The small molecule below binds the protein below.
Small molecule (SMILES): Nc1nc2ncc([C@H](O)[C@H](O)CO)nc2c(=O)[nH]1

Sequence of chain 1.A:
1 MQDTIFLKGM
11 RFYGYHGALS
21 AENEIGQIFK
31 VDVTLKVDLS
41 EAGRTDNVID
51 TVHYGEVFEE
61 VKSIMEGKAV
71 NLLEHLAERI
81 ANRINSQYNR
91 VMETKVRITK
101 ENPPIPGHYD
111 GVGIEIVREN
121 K

Binding-site contacts:
Ligand atom C7 contacts residue HIS53 of chain 1.B at 3.5 Å.
Ligand atom N4 contacts residue HIS53 of chain 1.B at 3.5 Å.
Ligand atom O22 contacts residue PRO103 of chain 1.A at 3.1 Å.
Ligand atom C1 contacts residue GLU74 of chain 1.A at 3.6 Å.
Ligand atom O24 contacts residue PRO104 of chain 1.A at 2.8 Å.
Ligand atom O11 contacts residue LEU72 of chain 1.A at 3.5 Å.
Ligand atom O22 contacts residue TYR54 of chain 1.B at 2.6 Å (h-bond).
Ligand atom C3 contacts residue TYR54 of chain 1.B at 3.6 Å (hydrophobic).
Ligand atom C28 contacts residue PRO104 of chain 1.A at 3.4 Å (hydrophobic).
Ligand atom N13 contacts residue VAL52 of chain 1.B at 2.6 Å (h-bond).
Ligand atom O22 contacts residue GLU22 of chain 1.A at 3.9 Å.
Ligand atom C26 contacts residue TYR54 of chain 1.B at 3.9 Å (hydrophobic).
Ligand atom N13 contacts residue GLU74 of chain 1.A at 3.0 Å (salt-bridge).
Ligand atom N2 contacts residue GLU74 of chain 1.A at 3.0 Å (salt-bridge).
Ligand atom N13 contacts residue TYR54 of chain 1.B at 3.6 Å (h-bond).
Ligand atom C26 contacts residue GLU22 of chain 1.A at 3.3 Å.
Ligand atom O22 contacts residue LYS100 of chain 1.A at 2.7 Å (salt-bridge).
Ligand atom C3 contacts residue GLU74 of chain 1.A at 3.5 Å.
Ligand atom N6 contacts residue HIS53 of chain 1.B at 3.3 Å.
Ligand atom N4 contacts residue TYR54 of chain 1.B at 2.9 Å (h-bond).
Ligand atom C5 contacts residue TYR54 of chain 1.B at 3.6 Å (hydrophobic).
Ligand atom N9 contacts residue TYR54 of chain 1.B at 3.5 Å (h-bond).
Ligand atom O21 contacts residue ALA18 of chain 1.A at 3.0 Å (h-bond).
Ligand atom N4 contacts residue VAL52 of chain 1.B at 3.9 Å.
Ligand atom N6 contacts residue TYR54 of chain 1.B at 3.3 Å.
Ligand atom C1 contacts residue TYR54 of chain 1.B at 3.8 Å (hydrophobic).
Ligand atom C8 contacts residue TYR54 of chain 1.B at 3.8 Å (hydrophobic).
Ligand atom O21 contacts residue LYS100 of chain 1.A at 3.5 Å (salt-bridge).
Ligand atom C26 contacts residue LYS100 of chain 1.A at 3.2 Å.
Ligand atom O21 contacts residue GLY17 of chain 1.A at 3.6 Å.
Ligand atom C10 contacts residue TYR54 of chain 1.B at 3.6 Å (hydrophobic).
Ligand atom C3 contacts residue VAL52 of chain 1.B at 3.6 Å (hydrophobic).
Ligand atom C7 contacts residue TYR54 of chain 1.B at 3.5 Å (hydrophobic).
Ligand atom C1 contacts residue LEU73 of chain 1.A at 3.8 Å (hydrophobic).
Ligand atom O24 contacts residue GLU22 of chain 1.A at 3.6 Å.
Ligand atom C16 contacts residue GLU22 of chain 1.A at 3.4 Å.
Ligand atom O11 contacts residue LEU73 of chain 1.A at 2.6 Å (h-bond).
Ligand atom O11 contacts residue GLU74 of chain 1.A at 3.2 Å (salt-bridge).
Ligand atom C28 contacts residue PRO103 of chain 1.A at 3.5 Å (hydrophobic).
Ligand atom O21 contacts residue GLU22 of chain 1.A at 2.8 Å (salt-bridge).

Sequence of chain 1.B:
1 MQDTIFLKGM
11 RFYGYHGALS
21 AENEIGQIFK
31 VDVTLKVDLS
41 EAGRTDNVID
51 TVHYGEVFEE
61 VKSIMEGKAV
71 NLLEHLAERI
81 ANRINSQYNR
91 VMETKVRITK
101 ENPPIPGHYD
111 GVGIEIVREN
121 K